Sequence of chain 2.C:
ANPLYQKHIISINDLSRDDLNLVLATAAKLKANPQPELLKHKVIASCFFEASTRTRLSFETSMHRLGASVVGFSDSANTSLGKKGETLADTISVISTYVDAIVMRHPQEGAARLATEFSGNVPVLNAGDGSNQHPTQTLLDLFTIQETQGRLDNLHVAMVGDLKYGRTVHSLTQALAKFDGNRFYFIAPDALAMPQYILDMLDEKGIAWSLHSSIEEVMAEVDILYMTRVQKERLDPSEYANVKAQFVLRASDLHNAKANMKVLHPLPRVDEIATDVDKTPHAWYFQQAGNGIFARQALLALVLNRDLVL

A protein and the small-molecule ligand that binds it are described below.
Small molecule (SMILES): O=C(CP(=O)(O)O)Nc1cc(NC(=O)CP(=O)(O)O)cc(C(=O)O)c1

Sequence of chain 3.C:
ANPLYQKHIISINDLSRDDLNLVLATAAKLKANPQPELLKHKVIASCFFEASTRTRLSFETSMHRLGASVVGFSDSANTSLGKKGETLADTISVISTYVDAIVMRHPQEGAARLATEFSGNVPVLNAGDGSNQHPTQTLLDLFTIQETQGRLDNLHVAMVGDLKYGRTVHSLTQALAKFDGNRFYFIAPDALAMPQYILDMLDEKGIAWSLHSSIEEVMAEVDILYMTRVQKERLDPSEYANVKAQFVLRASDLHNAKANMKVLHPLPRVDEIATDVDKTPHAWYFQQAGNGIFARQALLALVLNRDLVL

Binding-site contacts:
Ligand atom CAL contacts residue THR168 of chain 3.C at 3.4 Å.
Ligand atom CAN contacts residue GLN137 of chain 3.C at 2.8 Å.
Ligand atom OAJ contacts residue SER52 of chain 3.C at 2.9 Å (h-bond).
Ligand atom OAA contacts residue ARG105 of chain 3.C at 3.0 Å (salt-bridge).
Ligand atom OAH contacts residue GLN137 of chain 3.C at 2.8 Å (h-bond).
Ligand atom OAB contacts residue GLN137 of chain 3.C at 2.7 Å (h-bond).
Ligand atom CAW contacts residue ARG167 of chain 3.C at 3.3 Å.
Ligand atom PAX contacts residue GLN137 of chain 3.C at 2.8 Å.
Ligand atom CAO contacts residue ARG54 of chain 3.C at 3.5 Å.
Ligand atom NAP contacts residue HIS134 of chain 3.C at 3.5 Å.
Ligand atom CAL contacts residue ARG167 of chain 3.C at 3.4 Å.
Ligand atom OAF contacts residue ARG167 of chain 3.C at 3.2 Å (salt-bridge).
Ligand atom CAS contacts residue GLN137 of chain 3.C at 3.0 Å.
Ligand atom OAB contacts residue THR168 of chain 3.C at 2.5 Å.
Ligand atom OAH contacts residue ASP141 of chain 3.C at 2.8 Å (salt-bridge).
Ligand atom OAJ contacts residue THR55 of chain 3.C at 2.3 Å (h-bond).
Ligand atom CAS contacts residue THR168 of chain 3.C at 3.1 Å.
Ligand atom PAY contacts residue THR55 of chain 3.C at 3.2 Å.
Ligand atom PAY contacts residue ARG54 of chain 3.C at 3.4 Å.
Ligand atom OAD contacts residue PRO266 of chain 3.C at 2.2 Å.
Ligand atom CAU contacts residue THR168 of chain 3.C at 3.3 Å.
Ligand atom OAC contacts residue PRO266 of chain 3.C at 3.5 Å (h-bond).
Ligand atom CAR contacts residue ARG167 of chain 3.C at 3.1 Å.
Ligand atom NAP contacts residue THR168 of chain 3.C at 2.4 Å.
Ligand atom CAT contacts residue THR55 of chain 3.C at 3.3 Å.
Ligand atom CAK contacts residue HIS134 of chain 3.C at 3.1 Å.
Ligand atom CAM contacts residue ARG105 of chain 3.C at 3.6 Å.
Ligand atom OAI contacts residue ARG54 of chain 3.C at 2.5 Å (salt-bridge).
Ligand atom CAU contacts residue HIS134 of chain 3.C at 3.1 Å.
Ligand atom OAE contacts residue SER52 of chain 3.C at 2.5 Å (h-bond).
Ligand atom PAY contacts residue SER52 of chain 3.C at 3.2 Å.
Ligand atom CAN contacts residue HIS134 of chain 3.C at 3.5 Å.
Ligand atom OAE contacts residue THR55 of chain 3.C at 2.8 Å (h-bond).
Ligand atom CAO contacts residue THR55 of chain 3.C at 3.2 Å.
Ligand atom CAV contacts residue HIS134 of chain 3.C at 3.6 Å.
Ligand atom OAG contacts residue GLN137 of chain 3.C at 2.1 Å (h-bond).
Ligand atom OAE contacts residue ARG105 of chain 3.C at 3.4 Å (salt-bridge).
Ligand atom OAI contacts residue LYS83 of chain 2.C at 3.0 Å.
Ligand atom OAA contacts residue ARG167 of chain 3.C at 3.2 Å (salt-bridge).
Ligand atom OAJ contacts residue ARG54 of chain 3.C at 2.6 Å.